Sequence of chain 1.A:
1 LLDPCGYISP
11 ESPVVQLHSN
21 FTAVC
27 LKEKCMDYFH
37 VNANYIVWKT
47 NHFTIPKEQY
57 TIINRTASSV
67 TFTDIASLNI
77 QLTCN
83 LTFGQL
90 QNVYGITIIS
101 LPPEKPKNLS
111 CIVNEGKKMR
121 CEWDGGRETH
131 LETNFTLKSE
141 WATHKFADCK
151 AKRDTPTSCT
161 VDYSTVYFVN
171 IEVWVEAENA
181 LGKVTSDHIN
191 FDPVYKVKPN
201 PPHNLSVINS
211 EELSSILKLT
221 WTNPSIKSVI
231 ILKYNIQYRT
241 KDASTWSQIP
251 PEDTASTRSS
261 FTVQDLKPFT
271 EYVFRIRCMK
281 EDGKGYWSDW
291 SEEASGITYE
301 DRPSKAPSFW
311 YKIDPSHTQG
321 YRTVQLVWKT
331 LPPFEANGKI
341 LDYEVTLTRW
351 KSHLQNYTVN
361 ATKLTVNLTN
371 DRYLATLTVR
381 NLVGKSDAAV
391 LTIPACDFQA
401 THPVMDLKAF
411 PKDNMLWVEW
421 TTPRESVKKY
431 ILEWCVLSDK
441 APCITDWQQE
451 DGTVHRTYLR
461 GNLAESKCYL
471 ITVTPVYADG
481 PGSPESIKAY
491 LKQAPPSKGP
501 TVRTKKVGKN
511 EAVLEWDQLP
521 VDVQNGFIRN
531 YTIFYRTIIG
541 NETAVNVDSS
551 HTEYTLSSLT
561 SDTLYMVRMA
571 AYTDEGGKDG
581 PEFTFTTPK

A protein and the small-molecule ligand that binds it are described below.
Small molecule (SMILES): CC(=O)N[C@H]1[C@H](O[C@H]2[C@H](O)[C@@H](NC(C)=O)CO[C@@H]2CO)O[C@H](CO)[C@@H](O)[C@@H]1O

Binding-site contacts:
Ligand atom C8 contacts residue THR62 of chain 1.A at 1.8 Å.
Ligand atom O5 contacts residue ASN60 of chain 1.A at 2.5 Å (h-bond).
Ligand atom C7 contacts residue THR62 of chain 1.A at 2.3 Å.
Ligand atom C5 contacts residue ASN60 of chain 1.A at 3.7 Å.
Ligand atom O5 contacts residue ILE59 of chain 1.A at 3.9 Å.
Ligand atom N2 contacts residue ASN60 of chain 1.A at 3.1 Å (h-bond).
Ligand atom C6 contacts residue ASN60 of chain 1.A at 4.3 Å.
Ligand atom C6 contacts residue ILE59 of chain 1.A at 4.1 Å (hydrophobic).
Ligand atom C2 contacts residue ASN60 of chain 1.A at 2.6 Å.
Ligand atom C3 contacts residue ASN60 of chain 1.A at 4.0 Å.
Ligand atom C6 contacts residue VAL24 of chain 1.A at 4.5 Å (hydrophobic).
Ligand atom C1 contacts residue ASN60 of chain 1.A at 1.5 Å.
Ligand atom C7 contacts residue ASN60 of chain 1.A at 3.6 Å.
Ligand atom C2 contacts residue THR62 of chain 1.A at 4.2 Å.
Ligand atom C4 contacts residue ASN60 of chain 1.A at 4.3 Å.
Ligand atom C5 contacts residue ILE59 of chain 1.A at 4.3 Å (hydrophobic).
Ligand atom O7 contacts residue THR62 of chain 1.A at 2.9 Å.
Ligand atom O7 contacts residue ASN60 of chain 1.A at 3.7 Å.
Ligand atom N2 contacts residue THR62 of chain 1.A at 3.1 Å.
Ligand atom C1 contacts residue THR62 of chain 1.A at 4.3 Å.